This small molecule binds to this protein.
Small molecule (SMILES): CC(=O)N[C@H]1[C@H](O[C@H]2[C@H](O)[C@@H](NC(C)=O)CO[C@@H]2CO)O[C@H](CO)[C@@H](O)[C@@H]1O

Sequence of chain 1.B:
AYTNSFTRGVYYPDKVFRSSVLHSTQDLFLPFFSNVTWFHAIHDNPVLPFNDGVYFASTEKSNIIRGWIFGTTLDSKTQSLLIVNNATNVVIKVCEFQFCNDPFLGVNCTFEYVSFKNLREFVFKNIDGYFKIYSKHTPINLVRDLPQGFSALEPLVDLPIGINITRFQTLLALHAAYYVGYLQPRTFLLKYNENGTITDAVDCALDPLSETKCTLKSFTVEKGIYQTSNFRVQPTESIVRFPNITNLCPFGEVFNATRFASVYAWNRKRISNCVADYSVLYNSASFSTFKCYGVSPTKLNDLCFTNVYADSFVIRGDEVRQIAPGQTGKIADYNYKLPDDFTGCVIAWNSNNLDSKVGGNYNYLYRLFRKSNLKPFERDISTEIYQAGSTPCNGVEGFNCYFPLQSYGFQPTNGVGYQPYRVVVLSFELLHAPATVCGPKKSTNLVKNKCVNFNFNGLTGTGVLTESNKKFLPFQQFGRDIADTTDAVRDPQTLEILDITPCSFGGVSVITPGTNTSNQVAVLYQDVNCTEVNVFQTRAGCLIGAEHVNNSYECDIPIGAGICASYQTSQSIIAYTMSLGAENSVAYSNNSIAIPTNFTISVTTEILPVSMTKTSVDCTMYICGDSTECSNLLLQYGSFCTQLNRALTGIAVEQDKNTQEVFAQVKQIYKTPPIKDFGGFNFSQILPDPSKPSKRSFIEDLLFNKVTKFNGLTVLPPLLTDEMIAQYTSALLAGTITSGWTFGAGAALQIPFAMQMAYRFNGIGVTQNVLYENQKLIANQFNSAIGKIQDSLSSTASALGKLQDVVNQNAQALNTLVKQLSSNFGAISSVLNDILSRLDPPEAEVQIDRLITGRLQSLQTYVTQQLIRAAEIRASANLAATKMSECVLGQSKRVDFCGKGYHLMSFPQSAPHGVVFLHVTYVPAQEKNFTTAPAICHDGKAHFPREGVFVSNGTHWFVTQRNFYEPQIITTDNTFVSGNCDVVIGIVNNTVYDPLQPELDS

Binding-site contacts:
Ligand atom C4 contacts residue THR1100 of chain 1.B at 4.5 Å.
Ligand atom C5 contacts residue HIS1101 of chain 1.B at 3.6 Å.
Ligand atom C6 contacts residue PHE1103 of chain 1.B at 3.5 Å (hydrophobic).
Ligand atom C1 contacts residue THR1100 of chain 1.B at 3.5 Å.
Ligand atom C8 contacts residue HIS1101 of chain 1.B at 3.8 Å.
Ligand atom C4 contacts residue HIS1101 of chain 1.B at 4.1 Å.
Ligand atom N2 contacts residue THR1100 of chain 1.B at 3.1 Å (h-bond).
Ligand atom O5 contacts residue HIS1101 of chain 1.B at 4.3 Å.
Ligand atom C7 contacts residue THR1100 of chain 1.B at 4.2 Å.
Ligand atom O5 contacts residue THR1100 of chain 1.B at 4.5 Å.
Ligand atom N2 contacts residue ASN1098 of chain 1.B at 2.9 Å (h-bond).
Ligand atom C5 contacts residue ASN1098 of chain 1.B at 3.7 Å.
Ligand atom C1 contacts residue ASN1098 of chain 1.B at 1.4 Å.
Ligand atom C1 contacts residue PHE1103 of chain 1.B at 4.4 Å (hydrophobic).
Ligand atom C4 contacts residue ASN1098 of chain 1.B at 4.2 Å.
Ligand atom O4 contacts residue HIS1101 of chain 1.B at 3.8 Å.
Ligand atom C3 contacts residue ASN1098 of chain 1.B at 3.8 Å.
Ligand atom C3 contacts residue HIS1101 of chain 1.B at 3.9 Å.
Ligand atom C7 contacts residue ASN1098 of chain 1.B at 3.1 Å.
Ligand atom O7 contacts residue ASN1098 of chain 1.B at 3.0 Å (h-bond).
Ligand atom C2 contacts residue THR1100 of chain 1.B at 3.5 Å.
Ligand atom C2 contacts residue ASN1098 of chain 1.B at 2.4 Å.
Ligand atom C3 contacts residue THR1100 of chain 1.B at 3.4 Å.
Ligand atom O5 contacts residue PHE1103 of chain 1.B at 3.8 Å.
Ligand atom O3 contacts residue THR1100 of chain 1.B at 4.1 Å.
Ligand atom C5 contacts residue PHE1103 of chain 1.B at 4.0 Å (hydrophobic).
Ligand atom C5 contacts residue THR1100 of chain 1.B at 4.4 Å.
Ligand atom C7 contacts residue HIS1101 of chain 1.B at 3.7 Å.
Ligand atom C8 contacts residue ASN1098 of chain 1.B at 3.2 Å.
Ligand atom C8 contacts residue THR1100 of chain 1.B at 4.4 Å.
Ligand atom C1 contacts residue HIS1101 of chain 1.B at 4.2 Å.
Ligand atom O7 contacts residue HIS1101 of chain 1.B at 3.0 Å (h-bond).
Ligand atom O5 contacts residue ASN1098 of chain 1.B at 2.4 Å (h-bond).